Sequence of chain 1.B:
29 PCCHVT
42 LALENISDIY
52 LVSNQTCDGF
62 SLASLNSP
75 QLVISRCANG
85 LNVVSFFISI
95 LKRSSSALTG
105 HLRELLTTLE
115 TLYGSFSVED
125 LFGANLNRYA

A protein and the small-molecule ligand that binds it are described below.
Small molecule (SMILES): CC(=O)N[C@@H]1[C@@H](O)[C@H](O)[C@@H](CO)O[C@H]1O

Binding-site contacts:
Ligand atom C3 contacts residue GLU45 of chain 1.B at 4.4 Å.
Ligand atom O3 contacts residue GLU45 of chain 1.B at 3.8 Å.
Ligand atom O7 contacts residue ASN46 of chain 1.B at 3.2 Å (h-bond).
Ligand atom C2 contacts residue ASN46 of chain 1.B at 2.5 Å.
Ligand atom N2 contacts residue GLU45 of chain 1.B at 2.9 Å (salt-bridge).
Ligand atom C8 contacts residue GLU45 of chain 1.B at 3.6 Å.
Ligand atom N2 contacts residue ASN46 of chain 1.B at 2.8 Å (h-bond).
Ligand atom C1 contacts residue ASN46 of chain 1.B at 1.5 Å.
Ligand atom C8 contacts residue ASN46 of chain 1.B at 4.3 Å.
Ligand atom C7 contacts residue ASN46 of chain 1.B at 3.3 Å.
Ligand atom C5 contacts residue ASN46 of chain 1.B at 3.7 Å.
Ligand atom O5 contacts residue ASN46 of chain 1.B at 2.4 Å (h-bond).
Ligand atom C7 contacts residue GLU45 of chain 1.B at 3.8 Å.
Ligand atom C3 contacts residue ASN46 of chain 1.B at 3.8 Å.
Ligand atom C2 contacts residue GLU45 of chain 1.B at 3.7 Å.
Ligand atom C4 contacts residue ASN46 of chain 1.B at 4.2 Å.